A small-molecule ligand and the protein it binds are described below.
Small molecule (SMILES): c1ccc(Cc2c[nH]c3ncc(-c4cnn(C5CCNCC5)c4)cc23)cc1

Binding-site contacts:
Ligand atom C6 contacts residue MET182 of chain 1.A at 3.5 Å (hydrophobic).
Ligand atom C21 contacts residue HIS115 of chain 1.A at 3.8 Å.
Ligand atom C2 contacts residue VAL45 of chain 1.A at 3.8 Å (hydrophobic).
Ligand atom C10 contacts residue TYR112 of chain 1.A at 3.7 Å (hydrophobic).
Ligand atom C13 contacts residue MET164 of chain 1.A at 3.4 Å (hydrophobic).
Ligand atom N contacts residue ALA61 of chain 1.A at 3.4 Å.
Ligand atom C5 contacts residue LEU110 of chain 1.A at 3.5 Å (hydrophobic).
Ligand atom C11 contacts residue MET113 of chain 1.A at 3.6 Å (hydrophobic).
Ligand atom C10 contacts residue ILE37 of chain 1.A at 3.7 Å (hydrophobic).
Ligand atom N3 contacts residue GLY116 of chain 1.A at 3.9 Å.
Ligand atom C17 contacts residue LYS114 of chain 1.A at 3.8 Å.
Ligand atom N contacts residue MET113 of chain 1.A at 3.9 Å.
Ligand atom C1 contacts residue MET182 of chain 1.A at 3.6 Å (hydrophobic).
Ligand atom C3 contacts residue LYS63 of chain 1.A at 3.8 Å.
Ligand atom C11 contacts residue ILE37 of chain 1.A at 3.4 Å (hydrophobic).
Ligand atom C4 contacts residue LYS63 of chain 1.A at 3.6 Å.
Ligand atom C9 contacts residue MET113 of chain 1.A at 3.7 Å (hydrophobic).
Ligand atom C3 contacts residue VAL45 of chain 1.A at 3.4 Å (hydrophobic).
Ligand atom C14 contacts residue ILE37 of chain 1.A at 3.4 Å (hydrophobic).
Ligand atom C5 contacts residue ALA179 of chain 1.A at 3.4 Å (hydrophobic).
Ligand atom C6 contacts residue LEU110 of chain 1.A at 3.7 Å (hydrophobic).
Ligand atom C21 contacts residue GLY116 of chain 1.A at 3.9 Å.
Ligand atom C9 contacts residue ALA61 of chain 1.A at 3.7 Å (hydrophobic).
Ligand atom C15 contacts residue ILE37 of chain 1.A at 3.5 Å (hydrophobic).
Ligand atom C contacts residue MET164 of chain 1.A at 3.7 Å (hydrophobic).
Ligand atom C16 contacts residue GLY116 of chain 1.A at 3.6 Å.
Ligand atom C14 contacts residue GLY116 of chain 1.A at 3.8 Å.
Ligand atom C7 contacts residue MET164 of chain 1.A at 3.6 Å (hydrophobic).
Ligand atom C15 contacts residue PHE42 of chain 1.A at 3.4 Å (hydrophobic).
Ligand atom N2 contacts residue GLY38 of chain 1.A at 3.8 Å.
Ligand atom C10 contacts residue MET113 of chain 1.A at 3.1 Å (hydrophobic).
Ligand atom N contacts residue PRO111 of chain 1.A at 2.9 Å (h-bond).
Ligand atom N1 contacts residue MET113 of chain 1.A at 2.9 Å (h-bond).
Ligand atom C14 contacts residue MET113 of chain 1.A at 3.8 Å (hydrophobic).
Ligand atom C11 contacts residue MET164 of chain 1.A at 3.9 Å (hydrophobic).
Ligand atom C16 contacts residue MET113 of chain 1.A at 3.2 Å (hydrophobic).
Ligand atom N1 contacts residue TYR112 of chain 1.A at 3.6 Å.
Ligand atom C12 contacts residue MET164 of chain 1.A at 3.1 Å (hydrophobic).
Ligand atom C9 contacts residue PRO111 of chain 1.A at 3.8 Å (hydrophobic).
Ligand atom C20 contacts residue LYS114 of chain 1.A at 3.8 Å.

Sequence of chain 1.A:
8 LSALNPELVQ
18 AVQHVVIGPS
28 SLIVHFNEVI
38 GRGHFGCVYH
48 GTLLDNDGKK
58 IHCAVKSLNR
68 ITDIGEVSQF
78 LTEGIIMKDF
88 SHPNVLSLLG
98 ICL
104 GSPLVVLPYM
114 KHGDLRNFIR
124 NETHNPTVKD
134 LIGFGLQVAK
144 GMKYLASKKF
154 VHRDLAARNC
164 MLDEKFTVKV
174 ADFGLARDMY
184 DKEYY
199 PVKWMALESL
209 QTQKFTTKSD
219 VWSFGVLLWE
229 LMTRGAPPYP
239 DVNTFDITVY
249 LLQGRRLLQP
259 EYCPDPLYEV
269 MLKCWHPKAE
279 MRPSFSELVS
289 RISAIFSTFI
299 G